Binding-site contacts:
Ligand atom C1 contacts residue PRO105 of chain 1.A at 3.6 Å (hydrophobic).
Ligand atom C2 contacts residue SER108 of chain 1.A at 3.9 Å.
Ligand atom C1 contacts residue LYS218 of chain 1.A at 3.4 Å.
Ligand atom O2 contacts residue LYS104 of chain 1.B at 3.3 Å.
Ligand atom C3 contacts residue LYS218 of chain 1.A at 3.6 Å.
Ligand atom C2 contacts residue LYS218 of chain 1.A at 3.1 Å.
Ligand atom O2 contacts residue ILE92 of chain 1.A at 3.9 Å.
Ligand atom C2 contacts residue 3C11 of chain 1.N at 3.8 Å.
Ligand atom C4 contacts residue LYS218 of chain 1.A at 3.7 Å.
Ligand atom C1 contacts residue GLY219 of chain 1.A at 3.3 Å.
Ligand atom N2 contacts residue LEU239 of chain 1.B at 3.8 Å.
Ligand atom N1 contacts residue PRO105 of chain 1.A at 3.5 Å.
Ligand atom O2 contacts residue LEU239 of chain 1.B at 3.7 Å.
Ligand atom C8 contacts residue PHE106 of chain 1.B at 3.5 Å (hydrophobic).
Ligand atom C5 contacts residue SER242 of chain 1.B at 3.4 Å.
Ligand atom N3 contacts residue SER217 of chain 1.A at 3.5 Å (h-bond).
Ligand atom C8 contacts residue ACT1 of chain 1.U at 3.9 Å.
Ligand atom C6 contacts residue SER217 of chain 1.A at 4.0 Å.
Ligand atom C8 contacts residue SER108 of chain 1.B at 3.9 Å.
Ligand atom C4 contacts residue GLY219 of chain 1.A at 3.8 Å.
Ligand atom C8 contacts residue PRO105 of chain 1.B at 3.7 Å (hydrophobic).
Ligand atom O2 contacts residue PRO105 of chain 1.B at 3.5 Å.
Ligand atom N1 contacts residue LYS218 of chain 1.A at 3.3 Å (salt-bridge).
Ligand atom O1 contacts residue GLY219 of chain 1.A at 4.0 Å.
Ligand atom C7 contacts residue SER217 of chain 1.A at 3.4 Å.
Ligand atom N1 contacts residue GLY219 of chain 1.A at 3.3 Å.
Ligand atom O1 contacts residue LEU239 of chain 1.B at 3.8 Å.
Ligand atom C4 contacts residue PRO105 of chain 1.B at 3.7 Å (hydrophobic).
Ligand atom S1 contacts residue LEU239 of chain 1.B at 3.9 Å.
Ligand atom C8 contacts residue MET107 of chain 1.B at 3.4 Å (hydrophobic).
Ligand atom C6 contacts residue LYS218 of chain 1.A at 3.7 Å.
Ligand atom N2 contacts residue PRO105 of chain 1.B at 2.9 Å (h-bond).
Ligand atom C1 contacts residue PRO105 of chain 1.B at 3.8 Å (hydrophobic).
Ligand atom N3 contacts residue PRO105 of chain 1.B at 3.5 Å (h-bond).
Ligand atom C3 contacts residue SER108 of chain 1.B at 3.6 Å.
Ligand atom C5 contacts residue PRO105 of chain 1.B at 3.3 Å (hydrophobic).
Ligand atom C5 contacts residue SER217 of chain 1.A at 3.7 Å.
Ligand atom C2 contacts residue SER108 of chain 1.B at 4.0 Å.
Ligand atom C6 contacts residue PRO105 of chain 1.B at 3.9 Å (hydrophobic).
Ligand atom O1 contacts residue LYS218 of chain 1.A at 3.7 Å.

Sequence of chain 1.A:
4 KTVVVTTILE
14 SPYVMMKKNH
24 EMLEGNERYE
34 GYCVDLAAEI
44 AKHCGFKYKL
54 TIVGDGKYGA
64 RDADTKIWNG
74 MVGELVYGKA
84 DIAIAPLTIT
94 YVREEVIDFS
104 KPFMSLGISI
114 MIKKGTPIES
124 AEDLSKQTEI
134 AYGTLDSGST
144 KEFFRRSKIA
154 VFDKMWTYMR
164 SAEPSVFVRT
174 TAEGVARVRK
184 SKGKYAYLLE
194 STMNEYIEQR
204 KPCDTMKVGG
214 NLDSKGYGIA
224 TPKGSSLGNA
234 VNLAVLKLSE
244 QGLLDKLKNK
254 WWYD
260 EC

The protein below binds the small molecule below.
Small molecule (SMILES): CCN1CNS(=O)(=O)c2cnccc21

Sequence of chain 1.B:
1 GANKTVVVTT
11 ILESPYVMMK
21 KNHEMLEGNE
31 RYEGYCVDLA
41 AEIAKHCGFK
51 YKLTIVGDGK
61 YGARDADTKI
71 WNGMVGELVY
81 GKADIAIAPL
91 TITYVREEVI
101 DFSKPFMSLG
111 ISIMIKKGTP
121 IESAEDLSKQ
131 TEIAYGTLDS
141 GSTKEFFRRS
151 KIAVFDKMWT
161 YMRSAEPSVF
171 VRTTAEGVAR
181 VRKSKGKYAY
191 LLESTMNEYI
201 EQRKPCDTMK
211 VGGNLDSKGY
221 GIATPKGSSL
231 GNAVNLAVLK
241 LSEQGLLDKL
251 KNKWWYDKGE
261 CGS